Binding-site contacts:
Ligand atom C4 contacts residue ASN81 of chain 1.A at 4.2 Å.
Ligand atom O6 contacts residue GLU70 of chain 1.A at 3.7 Å.
Ligand atom C6 contacts residue GLU70 of chain 1.A at 3.7 Å.
Ligand atom C8 contacts residue LYS82 of chain 1.A at 3.7 Å.
Ligand atom O5 contacts residue ILE67 of chain 1.A at 4.0 Å.
Ligand atom C1 contacts residue ASN81 of chain 1.A at 1.4 Å.
Ligand atom C8 contacts residue ASN81 of chain 1.A at 3.3 Å.
Ligand atom C2 contacts residue GLU70 of chain 1.A at 4.1 Å.
Ligand atom O7 contacts residue ASN81 of chain 1.A at 3.5 Å (h-bond).
Ligand atom C5 contacts residue GLU70 of chain 1.A at 4.2 Å.
Ligand atom C4 contacts residue GLU70 of chain 1.A at 4.2 Å.
Ligand atom O5 contacts residue ASN81 of chain 1.A at 2.3 Å (h-bond).
Ligand atom C1 contacts residue ILE67 of chain 1.A at 4.2 Å (hydrophobic).
Ligand atom C2 contacts residue ASN81 of chain 1.A at 2.5 Å.
Ligand atom N2 contacts residue ASN81 of chain 1.A at 2.6 Å (h-bond).
Ligand atom C3 contacts residue ASN81 of chain 1.A at 3.8 Å.
Ligand atom O5 contacts residue GLU70 of chain 1.A at 3.4 Å (salt-bridge).
Ligand atom C1 contacts residue GLU70 of chain 1.A at 4.0 Å.
Ligand atom C6 contacts residue SER69 of chain 1.A at 4.3 Å.
Ligand atom C5 contacts residue ASN81 of chain 1.A at 3.6 Å.
Ligand atom C7 contacts residue ASN81 of chain 1.A at 2.9 Å.

A protein and the small-molecule ligand that binds it are described below.
Small molecule (SMILES): CC(=O)N[C@@H]1[C@@H](O)[C@H](O)[C@@H](CO)O[C@H]1O

Sequence of chain 1.A:
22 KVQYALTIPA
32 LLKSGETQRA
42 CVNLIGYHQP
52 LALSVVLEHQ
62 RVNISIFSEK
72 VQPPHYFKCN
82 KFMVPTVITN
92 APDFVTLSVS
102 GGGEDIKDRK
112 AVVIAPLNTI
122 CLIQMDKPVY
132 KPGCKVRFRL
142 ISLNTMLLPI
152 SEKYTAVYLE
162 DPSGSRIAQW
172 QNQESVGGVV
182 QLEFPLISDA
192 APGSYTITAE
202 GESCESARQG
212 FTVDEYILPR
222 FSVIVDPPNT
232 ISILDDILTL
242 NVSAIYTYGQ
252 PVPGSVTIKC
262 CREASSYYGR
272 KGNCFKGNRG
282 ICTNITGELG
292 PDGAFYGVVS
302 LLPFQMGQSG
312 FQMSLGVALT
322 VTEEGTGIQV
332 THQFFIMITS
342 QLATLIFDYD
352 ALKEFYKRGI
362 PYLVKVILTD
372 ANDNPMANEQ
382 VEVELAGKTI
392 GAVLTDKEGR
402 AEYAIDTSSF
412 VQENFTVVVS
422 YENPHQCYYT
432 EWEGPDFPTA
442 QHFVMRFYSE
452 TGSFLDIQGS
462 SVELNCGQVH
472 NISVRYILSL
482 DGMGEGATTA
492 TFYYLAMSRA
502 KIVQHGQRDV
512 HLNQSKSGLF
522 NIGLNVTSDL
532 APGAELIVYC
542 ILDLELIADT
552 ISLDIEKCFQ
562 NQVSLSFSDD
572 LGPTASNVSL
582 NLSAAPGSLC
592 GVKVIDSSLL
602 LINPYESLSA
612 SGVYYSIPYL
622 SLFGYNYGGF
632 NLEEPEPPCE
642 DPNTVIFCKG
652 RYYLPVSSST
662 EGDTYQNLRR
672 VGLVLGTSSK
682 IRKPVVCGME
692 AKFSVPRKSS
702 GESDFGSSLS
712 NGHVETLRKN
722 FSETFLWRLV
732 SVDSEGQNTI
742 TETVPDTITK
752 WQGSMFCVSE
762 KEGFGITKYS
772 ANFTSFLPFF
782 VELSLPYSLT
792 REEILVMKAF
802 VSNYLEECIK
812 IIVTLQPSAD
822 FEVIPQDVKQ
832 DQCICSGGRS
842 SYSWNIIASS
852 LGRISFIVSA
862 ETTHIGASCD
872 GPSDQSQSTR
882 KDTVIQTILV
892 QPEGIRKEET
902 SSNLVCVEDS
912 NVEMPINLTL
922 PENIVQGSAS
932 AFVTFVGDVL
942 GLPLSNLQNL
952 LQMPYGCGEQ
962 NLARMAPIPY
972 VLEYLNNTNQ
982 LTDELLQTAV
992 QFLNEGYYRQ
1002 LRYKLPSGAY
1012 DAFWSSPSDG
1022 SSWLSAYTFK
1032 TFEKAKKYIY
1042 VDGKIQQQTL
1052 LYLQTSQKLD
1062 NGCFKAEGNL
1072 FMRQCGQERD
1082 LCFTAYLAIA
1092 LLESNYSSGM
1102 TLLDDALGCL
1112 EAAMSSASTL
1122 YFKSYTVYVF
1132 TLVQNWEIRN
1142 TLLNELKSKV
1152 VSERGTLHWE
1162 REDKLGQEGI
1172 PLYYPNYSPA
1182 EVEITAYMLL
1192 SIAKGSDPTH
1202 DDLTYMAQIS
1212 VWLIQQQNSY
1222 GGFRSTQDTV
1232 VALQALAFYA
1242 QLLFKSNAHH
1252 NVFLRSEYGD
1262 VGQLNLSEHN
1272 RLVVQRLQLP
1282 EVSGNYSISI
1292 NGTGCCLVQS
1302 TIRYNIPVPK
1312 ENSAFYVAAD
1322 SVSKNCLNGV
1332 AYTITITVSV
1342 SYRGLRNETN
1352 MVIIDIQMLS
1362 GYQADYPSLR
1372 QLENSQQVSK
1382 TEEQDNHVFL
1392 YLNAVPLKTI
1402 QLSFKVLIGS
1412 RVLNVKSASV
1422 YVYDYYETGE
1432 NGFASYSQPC